Binding-site contacts:
Ligand atom C3 contacts residue ALA44 of chain 1.I at 4.4 Å (hydrophobic).
Ligand atom C6 contacts residue FLC1 of chain 1.AA at 3.4 Å.
Ligand atom C1 contacts residue CYS80 of chain 1.E at 1.8 Å (hydrophobic).
Ligand atom C5 contacts residue FLC1 of chain 1.AA at 3.5 Å.
Ligand atom O9 contacts residue VAL79 of chain 1.E at 3.4 Å (h-bond).
Ligand atom C7 contacts residue PRO43 of chain 1.I at 4.2 Å (hydrophobic).
Ligand atom C3 contacts residue CYS80 of chain 1.E at 3.6 Å (hydrophobic).
Ligand atom C7 contacts residue HIS123 of chain 1.I at 3.4 Å.
Ligand atom C7 contacts residue THR47 of chain 1.I at 4.3 Å.
Ligand atom C4 contacts residue THR47 of chain 1.I at 3.8 Å.
Ligand atom C1 contacts residue PRO190 of chain 1.J at 4.1 Å (hydrophobic).
Ligand atom C4 contacts residue PRO189 of chain 1.J at 4.0 Å (hydrophobic).
Ligand atom O9 contacts residue SER78 of chain 1.E at 3.4 Å.
Ligand atom C8 contacts residue THR47 of chain 1.I at 4.3 Å.
Ligand atom C5 contacts residue THR47 of chain 1.I at 3.8 Å.
Ligand atom C8 contacts residue ALA44 of chain 1.I at 3.6 Å (hydrophobic).
Ligand atom C7 contacts residue ALA44 of chain 1.I at 3.8 Å (hydrophobic).
Ligand atom C1 contacts residue VAL79 of chain 1.E at 4.2 Å (hydrophobic).
Ligand atom C8 contacts residue HIS123 of chain 1.I at 3.5 Å.
Ligand atom C6 contacts residue PRO43 of chain 1.I at 4.3 Å (hydrophobic).
Ligand atom C5 contacts residue PRO189 of chain 1.J at 4.1 Å (hydrophobic).
Ligand atom C2 contacts residue CYS80 of chain 1.E at 2.7 Å (hydrophobic).
Ligand atom C2 contacts residue VAL79 of chain 1.E at 4.3 Å (hydrophobic).
Ligand atom C3 contacts residue THR47 of chain 1.I at 4.0 Å.
Ligand atom C6 contacts residue THR47 of chain 1.I at 4.1 Å.
Ligand atom O9 contacts residue CYS80 of chain 1.E at 2.9 Å (h-bond).
Ligand atom C4 contacts residue CYS80 of chain 1.E at 3.9 Å (hydrophobic).

Sequence of chain 1.J:
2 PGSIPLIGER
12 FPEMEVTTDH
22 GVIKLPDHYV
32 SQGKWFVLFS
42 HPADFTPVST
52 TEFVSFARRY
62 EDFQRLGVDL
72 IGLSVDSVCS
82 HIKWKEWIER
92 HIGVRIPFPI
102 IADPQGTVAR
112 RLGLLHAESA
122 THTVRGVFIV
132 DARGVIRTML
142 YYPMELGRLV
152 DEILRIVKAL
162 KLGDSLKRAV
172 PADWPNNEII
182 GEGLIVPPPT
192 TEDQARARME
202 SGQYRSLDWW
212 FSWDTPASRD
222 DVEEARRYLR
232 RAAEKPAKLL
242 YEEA

Sequence of chain 1.I:
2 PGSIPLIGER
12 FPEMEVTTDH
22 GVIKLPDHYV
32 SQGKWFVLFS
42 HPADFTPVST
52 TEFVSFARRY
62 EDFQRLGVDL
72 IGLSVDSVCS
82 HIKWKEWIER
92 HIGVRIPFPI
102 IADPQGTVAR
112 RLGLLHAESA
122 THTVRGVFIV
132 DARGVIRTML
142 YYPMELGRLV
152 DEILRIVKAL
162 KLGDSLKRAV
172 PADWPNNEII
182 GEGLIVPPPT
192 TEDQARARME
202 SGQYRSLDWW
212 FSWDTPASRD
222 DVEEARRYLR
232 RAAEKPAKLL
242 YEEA

A protein and the small-molecule ligand that binds it are described below.
Small molecule (SMILES): O=C(CBr)c1ccccc1

Sequence of chain 1.E:
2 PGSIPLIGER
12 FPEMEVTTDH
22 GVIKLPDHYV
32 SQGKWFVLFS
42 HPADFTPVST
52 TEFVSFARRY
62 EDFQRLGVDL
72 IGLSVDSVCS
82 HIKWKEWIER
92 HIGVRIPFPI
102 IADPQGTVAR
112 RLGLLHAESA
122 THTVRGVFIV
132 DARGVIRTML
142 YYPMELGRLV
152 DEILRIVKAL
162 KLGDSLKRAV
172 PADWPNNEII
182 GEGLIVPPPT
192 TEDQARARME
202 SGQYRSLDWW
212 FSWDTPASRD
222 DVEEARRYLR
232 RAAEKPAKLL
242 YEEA